Sequence of chain 1.A:
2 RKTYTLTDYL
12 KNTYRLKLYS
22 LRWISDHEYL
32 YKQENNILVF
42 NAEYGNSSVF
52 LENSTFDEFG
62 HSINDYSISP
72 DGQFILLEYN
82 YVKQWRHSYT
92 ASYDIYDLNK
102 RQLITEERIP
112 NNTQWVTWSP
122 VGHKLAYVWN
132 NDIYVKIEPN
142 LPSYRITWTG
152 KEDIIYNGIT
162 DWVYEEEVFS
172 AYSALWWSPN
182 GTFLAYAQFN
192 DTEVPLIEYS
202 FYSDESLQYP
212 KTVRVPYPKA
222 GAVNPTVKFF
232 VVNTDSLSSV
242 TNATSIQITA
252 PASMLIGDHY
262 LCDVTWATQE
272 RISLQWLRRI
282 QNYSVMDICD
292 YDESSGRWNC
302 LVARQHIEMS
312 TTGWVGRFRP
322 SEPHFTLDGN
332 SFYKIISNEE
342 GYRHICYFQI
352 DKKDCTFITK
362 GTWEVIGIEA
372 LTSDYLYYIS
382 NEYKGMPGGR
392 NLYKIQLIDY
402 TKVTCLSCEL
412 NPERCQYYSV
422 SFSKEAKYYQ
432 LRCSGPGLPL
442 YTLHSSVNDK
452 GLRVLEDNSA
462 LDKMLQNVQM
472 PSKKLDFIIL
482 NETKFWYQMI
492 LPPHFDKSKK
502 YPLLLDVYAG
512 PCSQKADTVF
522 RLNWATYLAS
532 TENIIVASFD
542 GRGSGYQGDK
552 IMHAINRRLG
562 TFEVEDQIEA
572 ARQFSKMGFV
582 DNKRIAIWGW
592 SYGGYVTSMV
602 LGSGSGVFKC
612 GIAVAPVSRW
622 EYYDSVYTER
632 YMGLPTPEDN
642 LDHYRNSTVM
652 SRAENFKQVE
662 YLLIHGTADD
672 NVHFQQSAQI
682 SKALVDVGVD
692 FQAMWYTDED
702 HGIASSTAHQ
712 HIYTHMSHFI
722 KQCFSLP

This small molecule binds to this protein.
Small molecule (SMILES): CC(=O)N[C@@H]1[C@@H](O)[C@H](O)[C@@H](CO)O[C@H]1O

Binding-site contacts:
Ligand atom N2 contacts residue ARG109 of chain 1.A at 3.7 Å.
Ligand atom C8 contacts residue ASN112 of chain 1.A at 4.3 Å.
Ligand atom N2 contacts residue ASN112 of chain 1.A at 3.0 Å (h-bond).
Ligand atom C8 contacts residue PRO111 of chain 1.A at 4.1 Å (hydrophobic).
Ligand atom O3 contacts residue ARG109 of chain 1.A at 3.3 Å (salt-bridge).
Ligand atom O7 contacts residue ASN112 of chain 1.A at 3.8 Å.
Ligand atom C3 contacts residue ASN112 of chain 1.A at 3.8 Å.
Ligand atom O5 contacts residue ASN112 of chain 1.A at 2.3 Å (h-bond).
Ligand atom C8 contacts residue ARG109 of chain 1.A at 3.6 Å.
Ligand atom C1 contacts residue ASN112 of chain 1.A at 1.4 Å.
Ligand atom C8 contacts residue ILE110 of chain 1.A at 3.6 Å (hydrophobic).
Ligand atom C4 contacts residue ASN112 of chain 1.A at 4.2 Å.
Ligand atom C2 contacts residue ARG109 of chain 1.A at 4.4 Å.
Ligand atom O7 contacts residue ARG109 of chain 1.A at 4.1 Å.
Ligand atom C2 contacts residue ASN112 of chain 1.A at 2.5 Å.
Ligand atom C3 contacts residue ARG109 of chain 1.A at 3.8 Å.
Ligand atom C7 contacts residue ARG109 of chain 1.A at 3.7 Å.
Ligand atom C7 contacts residue ASN112 of chain 1.A at 3.6 Å.
Ligand atom C5 contacts residue ASN112 of chain 1.A at 3.6 Å.